Sequence of chain 1.A:
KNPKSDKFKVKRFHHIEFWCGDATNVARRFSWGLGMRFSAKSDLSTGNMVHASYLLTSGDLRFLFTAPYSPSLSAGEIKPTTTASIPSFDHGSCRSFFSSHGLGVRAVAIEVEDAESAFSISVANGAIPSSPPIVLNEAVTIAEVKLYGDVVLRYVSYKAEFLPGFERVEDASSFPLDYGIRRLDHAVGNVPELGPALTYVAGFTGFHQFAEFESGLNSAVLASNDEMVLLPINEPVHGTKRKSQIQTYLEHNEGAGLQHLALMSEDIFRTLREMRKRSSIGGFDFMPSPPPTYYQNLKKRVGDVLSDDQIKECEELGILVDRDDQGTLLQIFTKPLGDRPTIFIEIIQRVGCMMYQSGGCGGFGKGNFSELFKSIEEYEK

This small molecule binds to this protein.
Small molecule (SMILES): Cc1c(C(=O)C2=C(O)CCCC2=O)ccc2c1n(Cc1ccccc1)c(=O)n2C

Binding-site contacts:
Ligand atom C29 contacts residue GLN279 of chain 1.A at 3.7 Å.
Ligand atom O7 contacts residue CO1 of chain 1.B at 2.0 Å.
Ligand atom C25 contacts residue GLN265 of chain 1.A at 3.7 Å.
Ligand atom O8 contacts residue PHE396 of chain 1.A at 3.6 Å.
Ligand atom C14 contacts residue PHE353 of chain 1.A at 3.4 Å (hydrophobic).
Ligand atom C27 contacts residue LEU237 of chain 1.A at 3.7 Å (hydrophobic).
Ligand atom C3 contacts residue SER239 of chain 1.A at 3.2 Å.
Ligand atom C28 contacts residue GLN279 of chain 1.A at 3.2 Å.
Ligand atom O11 contacts residue GLU366 of chain 1.A at 3.2 Å (salt-bridge).
Ligand atom C25 contacts residue PHE396 of chain 1.A at 3.7 Å (hydrophobic).
Ligand atom C2 contacts residue SER239 of chain 1.A at 3.6 Å.
Ligand atom C12 contacts residue PHE391 of chain 1.A at 3.2 Å (hydrophobic).
Ligand atom C10 contacts residue PHE353 of chain 1.A at 3.5 Å (hydrophobic).
Ligand atom C1 contacts residue PHE391 of chain 1.A at 3.6 Å (hydrophobic).
Ligand atom O11 contacts residue HIS280 of chain 1.A at 3.1 Å (h-bond).
Ligand atom O11 contacts residue CO1 of chain 1.B at 2.0 Å.
Ligand atom C15 contacts residue PHE353 of chain 1.A at 3.3 Å (hydrophobic).
Ligand atom C5 contacts residue CO1 of chain 1.B at 3.6 Å.
Ligand atom C5 contacts residue PHE391 of chain 1.A at 3.6 Å (hydrophobic).
Ligand atom N18 contacts residue PHE353 of chain 1.A at 3.7 Å.
Ligand atom C22 contacts residue LEU399 of chain 1.A at 3.5 Å (hydrophobic).
Ligand atom C26 contacts residue GLN265 of chain 1.A at 3.1 Å.
Ligand atom C2 contacts residue PHE391 of chain 1.A at 3.6 Å (hydrophobic).
Ligand atom C12 contacts residue GLY392 of chain 1.A at 3.6 Å.
Ligand atom C9 contacts residue CO1 of chain 1.B at 3.1 Å.
Ligand atom C13 contacts residue GLY392 of chain 1.A at 3.3 Å.
Ligand atom C9 contacts residue PHE391 of chain 1.A at 3.5 Å (hydrophobic).
Ligand atom C6 contacts residue CO1 of chain 1.B at 3.1 Å.
Ligand atom C13 contacts residue PHE353 of chain 1.A at 3.7 Å (hydrophobic).
Ligand atom C27 contacts residue GLN265 of chain 1.A at 3.3 Å.
Ligand atom C28 contacts residue GLN265 of chain 1.A at 3.6 Å.
Ligand atom C16 contacts residue PHE353 of chain 1.A at 3.3 Å (hydrophobic).
Ligand atom N20 contacts residue PHE353 of chain 1.A at 3.6 Å.
Ligand atom O7 contacts residue HIS198 of chain 1.A at 2.9 Å (h-bond).
Ligand atom C12 contacts residue PHE353 of chain 1.A at 3.7 Å (hydrophobic).
Ligand atom C27 contacts residue ILE266 of chain 1.A at 3.7 Å (hydrophobic).
Ligand atom C6 contacts residue PHE391 of chain 1.A at 3.5 Å (hydrophobic).
Ligand atom C26 contacts residue LEU237 of chain 1.A at 3.7 Å (hydrophobic).
Ligand atom O7 contacts residue PHE391 of chain 1.A at 3.6 Å.
Ligand atom O7 contacts residue HIS280 of chain 1.A at 3.4 Å (h-bond).